A small-molecule ligand and the protein it binds are described below.
Small molecule (SMILES): Cc1cc2c3c(c1C)C(C)(C)C[C@@H](C(=O)Cc1ccccc1)N3c1c([nH]c(=O)[nH]c1=O)N2C[C@H](O)[C@H](O)[C@H](O)COP(=O)(O)O

Sequence of chain 2.A:
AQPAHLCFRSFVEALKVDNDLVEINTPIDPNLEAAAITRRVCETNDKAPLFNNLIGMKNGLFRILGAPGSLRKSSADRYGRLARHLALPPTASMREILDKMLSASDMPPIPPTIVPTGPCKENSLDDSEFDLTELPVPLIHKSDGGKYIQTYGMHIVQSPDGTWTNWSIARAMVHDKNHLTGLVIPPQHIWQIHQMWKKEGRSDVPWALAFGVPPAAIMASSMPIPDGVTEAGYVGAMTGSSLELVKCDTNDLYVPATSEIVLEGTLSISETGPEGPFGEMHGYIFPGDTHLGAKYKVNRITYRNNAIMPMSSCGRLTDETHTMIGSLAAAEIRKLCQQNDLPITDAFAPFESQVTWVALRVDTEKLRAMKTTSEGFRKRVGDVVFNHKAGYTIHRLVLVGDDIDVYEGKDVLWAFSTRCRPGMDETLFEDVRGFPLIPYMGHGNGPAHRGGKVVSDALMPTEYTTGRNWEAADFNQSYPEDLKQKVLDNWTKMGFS

Binding-site contacts:
Ligand atom C10 contacts residue ILE171 of chain 2.A at 3.4 Å (hydrophobic).
Ligand atom O2 contacts residue K1 of chain 2.D at 2.9 Å.
Ligand atom C13 contacts residue SER224 of chain 2.A at 3.5 Å.
Ligand atom O9 contacts residue GLN190 of chain 2.A at 2.9 Å (h-bond).
Ligand atom P1 contacts residue HIS191 of chain 2.A at 3.5 Å.
Ligand atom O5 contacts residue PRO226 of chain 2.A at 3.3 Å (h-bond).
Ligand atom C29 contacts residue PHE437 of chain 2.A at 3.5 Å (hydrophobic).
Ligand atom C8 contacts residue SER223 of chain 2.A at 3.6 Å.
Ligand atom O8 contacts residue ARG173 of chain 2.A at 2.7 Å (salt-bridge).
Ligand atom C14 contacts residue THR153 of chain 2.A at 3.4 Å.
Ligand atom O3 contacts residue HIS191 of chain 2.A at 3.5 Å (h-bond).
Ligand atom O6 contacts residue GLN190 of chain 2.A at 2.9 Å (h-bond).
Ligand atom O3 contacts residue PRO226 of chain 2.A at 3.5 Å.
Ligand atom O4 contacts residue SER223 of chain 2.A at 3.4 Å (h-bond).
Ligand atom O2 contacts residue ASN168 of chain 2.A at 2.9 Å (h-bond).
Ligand atom O7 contacts residue SER223 of chain 2.A at 3.5 Å (h-bond).
Ligand atom O2 contacts residue GLU233 of chain 2.A at 3.1 Å (salt-bridge).
Ligand atom O5 contacts residue MET225 of chain 2.A at 3.2 Å.
Ligand atom C22 contacts residue ALA172 of chain 2.A at 3.5 Å (hydrophobic).
Ligand atom O1 contacts residue HIS191 of chain 2.A at 2.8 Å (h-bond).
Ligand atom N2 contacts residue ILE171 of chain 2.A at 3.5 Å (h-bond).
Ligand atom C22 contacts residue ARG173 of chain 2.A at 3.4 Å.
Ligand atom C4 contacts residue ILE171 of chain 2.A at 3.3 Å (hydrophobic).
Ligand atom C12 contacts residue ILE327 of chain 2.A at 3.5 Å (hydrophobic).
Ligand atom P1 contacts residue K1 of chain 2.D at 3.4 Å.
Ligand atom O2 contacts residue HIS191 of chain 2.A at 3.1 Å (h-bond).
Ligand atom C26 contacts residue LEU439 of chain 2.A at 3.4 Å (hydrophobic).
Ligand atom O4 contacts residue K1 of chain 2.D at 3.0 Å.
Ligand atom C17 contacts residue THR153 of chain 2.A at 3.5 Å.
Ligand atom N4 contacts residue GLN190 of chain 2.A at 3.3 Å (h-bond).
Ligand atom O2 contacts residue MN1 of chain 2.C at 2.2 Å.
Ligand atom O3 contacts residue LYS391 of chain 2.A at 2.7 Å (salt-bridge).
Ligand atom O4 contacts residue SER170 of chain 2.A at 3.2 Å.
Ligand atom C1 contacts residue ILE327 of chain 2.A at 3.4 Å (hydrophobic).
Ligand atom O10 contacts residue ARG173 of chain 2.A at 3.3 Å (salt-bridge).
Ligand atom P1 contacts residue MN1 of chain 2.C at 3.4 Å.
Ligand atom N1 contacts residue ALA172 of chain 2.A at 3.6 Å.
Ligand atom C6 contacts residue GLN190 of chain 2.A at 3.5 Å.
Ligand atom N4 contacts residue ILE171 of chain 2.A at 3.3 Å (h-bond).
Ligand atom O7 contacts residue ILE171 of chain 2.A at 2.9 Å (h-bond).